Sequence of chain 13.F:
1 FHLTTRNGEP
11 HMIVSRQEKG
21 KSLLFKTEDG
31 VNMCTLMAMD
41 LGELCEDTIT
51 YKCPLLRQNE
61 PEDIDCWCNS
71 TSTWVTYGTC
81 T

This small molecule binds to this protein.
Small molecule (SMILES): OC[C@H]1O[C@@H](O)[C@@H](O)[C@@H](O)[C@@H]1O

Binding-site contacts:
Ligand atom O3 contacts residue BMA1 of chain 13.BA at 1.1 Å.
Ligand atom C2 contacts residue HIS2 of chain 13.F at 4.5 Å.
Ligand atom C2 contacts residue NAG1 of chain 13.Z at 2.9 Å.
Ligand atom C3 contacts residue BMA1 of chain 13.BA at 2.5 Å.
Ligand atom O2 contacts residue HIS2 of chain 13.F at 3.4 Å (h-bond).
Ligand atom C1 contacts residue NAG1 of chain 13.Z at 1.7 Å.
Ligand atom O6 contacts residue NAG1 of chain 13.Z at 4.5 Å.
Ligand atom C5 contacts residue NAG1 of chain 13.Z at 3.8 Å.
Ligand atom C4 contacts residue BMA1 of chain 13.BA at 3.6 Å.
Ligand atom C2 contacts residue BMA1 of chain 13.BA at 3.2 Å.
Ligand atom C3 contacts residue NAG1 of chain 13.Z at 4.1 Å.
Ligand atom O2 contacts residue NAG1 of chain 13.Z at 3.4 Å (h-bond).
Ligand atom O4 contacts residue BMA1 of chain 13.BA at 4.0 Å.
Ligand atom O5 contacts residue NAG1 of chain 13.Z at 2.5 Å (h-bond).
Ligand atom O2 contacts residue BMA1 of chain 13.BA at 3.0 Å (h-bond).